Sequence of chain 16.E:
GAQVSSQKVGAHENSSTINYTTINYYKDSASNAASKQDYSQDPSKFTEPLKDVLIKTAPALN

This small molecule binds to this protein.
Small molecule (SMILES): CC[C@H](C)[C@H](N)C(=O)N[C@@H](CO)C(=O)N[C@@H](CCC(=O)O)C(=O)N[C@H](C=O)C(C)C

Binding-site contacts:
Ligand atom O contacts residue VAL4 of chain 16.E at 4.2 Å.
Ligand atom CG1 contacts residue GLN3 of chain 16.E at 3.0 Å.
Ligand atom CB contacts residue GLN3 of chain 16.E at 3.6 Å.
Ligand atom C contacts residue VAL4 of chain 16.E at 4.5 Å (hydrophobic).
Ligand atom OE2 contacts residue VAL4 of chain 16.E at 3.6 Å.
Ligand atom O contacts residue GLN3 of chain 16.E at 3.0 Å (h-bond).
Ligand atom N contacts residue ALA2 of chain 16.E at 2.8 Å (h-bond).
Ligand atom CG2 contacts residue SER5 of chain 16.E at 3.2 Å.
Ligand atom N contacts residue ALA2 of chain 16.E at 4.3 Å.
Ligand atom CA contacts residue ALA2 of chain 16.E at 3.4 Å (hydrophobic).
Ligand atom C contacts residue ALA2 of chain 16.E at 4.2 Å (hydrophobic).
Ligand atom C contacts residue GLN3 of chain 16.E at 3.8 Å.
Ligand atom OE1 contacts residue VAL4 of chain 16.E at 3.3 Å (h-bond).
Ligand atom C contacts residue VAL4 of chain 16.E at 3.5 Å (hydrophobic).
Ligand atom CA contacts residue GLN3 of chain 16.E at 4.3 Å.
Ligand atom CB contacts residue GLN3 of chain 16.E at 4.1 Å.
Ligand atom N contacts residue VAL4 of chain 16.E at 4.1 Å.
Ligand atom O contacts residue VAL4 of chain 16.E at 4.4 Å.
Ligand atom N contacts residue GLN3 of chain 16.E at 4.5 Å.
Ligand atom CB contacts residue ALA2 of chain 16.E at 3.5 Å (hydrophobic).
Ligand atom OG contacts residue GLN3 of chain 16.E at 3.3 Å (h-bond).
Ligand atom CA contacts residue VAL4 of chain 16.E at 4.0 Å (hydrophobic).
Ligand atom C contacts residue VAL4 of chain 16.E at 4.4 Å (hydrophobic).
Ligand atom CD contacts residue VAL4 of chain 16.E at 3.8 Å (hydrophobic).
Ligand atom CA contacts residue VAL4 of chain 16.E at 3.5 Å (hydrophobic).
Ligand atom CG2 contacts residue ALA2 of chain 16.E at 4.3 Å (hydrophobic).
Ligand atom CG2 contacts residue VAL4 of chain 16.E at 3.4 Å (hydrophobic).
Ligand atom CG2 contacts residue GLN3 of chain 16.E at 3.9 Å.
Ligand atom CB contacts residue VAL4 of chain 16.E at 4.0 Å (hydrophobic).
Ligand atom C contacts residue ALA2 of chain 16.E at 3.6 Å (hydrophobic).
Ligand atom CB contacts residue ALA2 of chain 16.E at 4.0 Å (hydrophobic).
Ligand atom CA contacts residue ALA2 of chain 16.E at 3.8 Å (hydrophobic).
Ligand atom CB contacts residue VAL4 of chain 16.E at 4.2 Å (hydrophobic).
Ligand atom N contacts residue VAL4 of chain 16.E at 3.0 Å (h-bond).